Sequence of chain 1.K:
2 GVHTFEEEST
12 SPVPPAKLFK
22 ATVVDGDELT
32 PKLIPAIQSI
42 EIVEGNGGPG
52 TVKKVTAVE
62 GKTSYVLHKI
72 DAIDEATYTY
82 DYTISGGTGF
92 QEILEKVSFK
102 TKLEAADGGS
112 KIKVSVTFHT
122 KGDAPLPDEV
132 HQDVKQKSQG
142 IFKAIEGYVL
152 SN

Binding-site contacts:
Ligand atom C16 contacts residue LEU68 of chain 1.K at 3.7 Å (hydrophobic).
Ligand atom C12 contacts residue VAL53 of chain 1.K at 4.4 Å (hydrophobic).
Ligand atom C2 contacts residue VAL53 of chain 1.K at 3.9 Å (hydrophobic).
Ligand atom C11 contacts residue LEU68 of chain 1.K at 4.0 Å (hydrophobic).
Ligand atom C9 contacts residue VAL53 of chain 1.K at 3.9 Å (hydrophobic).
Ligand atom C10 contacts residue VAL53 of chain 1.K at 4.0 Å (hydrophobic).
Ligand atom O2 contacts residue VAL53 of chain 1.K at 4.0 Å.
Ligand atom C7 contacts residue GLU45 of chain 1.K at 3.4 Å.
Ligand atom O3 contacts residue VAL53 of chain 1.K at 3.4 Å.
Ligand atom C8 contacts residue GLU45 of chain 1.K at 3.4 Å.
Ligand atom N contacts residue VAL53 of chain 1.K at 3.9 Å.
Ligand atom C9 contacts residue GLU45 of chain 1.K at 4.1 Å.
Ligand atom C3 contacts residue VAL44 of chain 1.K at 4.5 Å (hydrophobic).
Ligand atom C3 contacts residue LEU68 of chain 1.K at 4.1 Å (hydrophobic).
Ligand atom C5 contacts residue VAL44 of chain 1.K at 4.4 Å (hydrophobic).
Ligand atom C12 contacts residue LYS70 of chain 1.K at 4.4 Å.
Ligand atom C6 contacts residue GLU45 of chain 1.K at 4.0 Å.
Ligand atom C7 contacts residue VAL44 of chain 1.K at 4.0 Å (hydrophobic).
Ligand atom C14 contacts residue SER86 of chain 1.K at 3.3 Å.
Ligand atom C12 contacts residue LEU68 of chain 1.K at 4.0 Å (hydrophobic).
Ligand atom O2 contacts residue GLU45 of chain 1.K at 3.9 Å.
Ligand atom O2 contacts residue GLY51 of chain 1.K at 4.1 Å.
Ligand atom C13 contacts residue LEU68 of chain 1.K at 3.7 Å (hydrophobic).
Ligand atom O3 contacts residue LYS70 of chain 1.K at 3.9 Å.
Ligand atom C4 contacts residue VAL44 of chain 1.K at 4.0 Å (hydrophobic).
Ligand atom C15 contacts residue LEU68 of chain 1.K at 3.4 Å (hydrophobic).
Ligand atom C3 contacts residue VAL53 of chain 1.K at 4.3 Å (hydrophobic).
Ligand atom C1 contacts residue VAL53 of chain 1.K at 3.9 Å (hydrophobic).
Ligand atom C6 contacts residue VAL44 of chain 1.K at 3.8 Å (hydrophobic).
Ligand atom C13 contacts residue SER86 of chain 1.K at 3.2 Å.
Ligand atom C14 contacts residue LEU68 of chain 1.K at 3.4 Å (hydrophobic).
Ligand atom S contacts residue VAL53 of chain 1.K at 3.9 Å.
Ligand atom C2 contacts residue LEU68 of chain 1.K at 3.6 Å (hydrophobic).

A protein and the small-molecule ligand that binds it are described below.
Small molecule (SMILES): O=S(=O)(O)c1cccc2cccc(Nc3ccccc3)c12